Sequence of chain 7.G:
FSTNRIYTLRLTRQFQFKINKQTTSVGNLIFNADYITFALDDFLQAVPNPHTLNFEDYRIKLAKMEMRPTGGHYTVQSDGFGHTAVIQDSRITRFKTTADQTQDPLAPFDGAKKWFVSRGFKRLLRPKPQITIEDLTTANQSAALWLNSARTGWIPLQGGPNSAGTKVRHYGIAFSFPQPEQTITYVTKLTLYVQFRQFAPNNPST

Sequence of chain 9.E:
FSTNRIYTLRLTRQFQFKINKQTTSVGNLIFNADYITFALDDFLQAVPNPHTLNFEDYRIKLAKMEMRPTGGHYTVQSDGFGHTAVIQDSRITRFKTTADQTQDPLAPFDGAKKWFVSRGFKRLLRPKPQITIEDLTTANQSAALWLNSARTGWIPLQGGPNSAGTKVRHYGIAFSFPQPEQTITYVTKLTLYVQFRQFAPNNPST

The small molecule below binds the protein below.
Small molecule (SMILES): Cc1cn([C@H]2C[C@H](O)[C@@H](CO[P](=O)(O)O[C@H]3C[C@H](n4cnc5c(=O)[nH]c(N)nc54)O[C@@H]3CO[P](=O)(O)O[C@H]3C[C@H](n4ccc(N)nc4=O)O[C@@H]3COP(=O)=O)O2)c(=O)[nH]c1=O

Sequence of chain 9.I:
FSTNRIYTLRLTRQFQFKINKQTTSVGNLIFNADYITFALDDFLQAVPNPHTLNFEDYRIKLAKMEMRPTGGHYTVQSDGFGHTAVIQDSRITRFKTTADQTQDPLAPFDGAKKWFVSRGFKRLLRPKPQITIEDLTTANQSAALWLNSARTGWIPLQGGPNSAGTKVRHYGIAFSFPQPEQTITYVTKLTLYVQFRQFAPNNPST

Binding-site contacts:
Ligand atom C6 contacts residue LYS173 of chain 9.I at 3.9 Å.
Ligand atom N7 contacts residue TYR244 of chain 9.I at 3.9 Å.
Ligand atom P contacts residue LYS165 of chain 9.E at 3.9 Å.
Ligand atom O3' contacts residue LYS112 of chain 9.I at 3.2 Å.
Ligand atom N7 contacts residue LEU175 of chain 9.I at 4.0 Å.
Ligand atom OP1 contacts residue LYS164 of chain 9.E at 3.4 Å.
Ligand atom C5 contacts residue LYS115 of chain 9.I at 3.7 Å.
Ligand atom N7 contacts residue LYS115 of chain 9.I at 2.9 Å (salt-bridge).
Ligand atom C6 contacts residue LEU175 of chain 9.I at 3.7 Å (hydrophobic).
Ligand atom C7 contacts residue PHE52 of chain 7.G at 3.9 Å (hydrophobic).
Ligand atom OP2 contacts residue LYS165 of chain 9.E at 3.1 Å (salt-bridge).
Ligand atom O6 contacts residue LYS115 of chain 9.I at 3.4 Å (salt-bridge).
Ligand atom N9 contacts residue LEU175 of chain 9.I at 3.8 Å.
Ligand atom C8 contacts residue LYS115 of chain 9.I at 4.0 Å.
Ligand atom N3 contacts residue THR59 of chain 9.I at 3.4 Å (h-bond).
Ligand atom O6 contacts residue LYS173 of chain 9.I at 2.9 Å (salt-bridge).
Ligand atom C6 contacts residue LYS115 of chain 9.I at 3.9 Å.
Ligand atom P contacts residue ARG61 of chain 9.I at 3.7 Å.
Ligand atom C2 contacts residue THR59 of chain 9.I at 3.5 Å.
Ligand atom O6 contacts residue LEU175 of chain 9.I at 3.9 Å.
Ligand atom C5 contacts residue LYS173 of chain 9.I at 3.8 Å.
Ligand atom C8 contacts residue LEU175 of chain 9.I at 3.9 Å (hydrophobic).
Ligand atom C4 contacts residue LEU175 of chain 9.I at 3.8 Å (hydrophobic).
Ligand atom OP2 contacts residue ARG61 of chain 9.I at 2.8 Å (salt-bridge).
Ligand atom N4 contacts residue LYS173 of chain 9.I at 3.7 Å.
Ligand atom O2 contacts residue GLN246 of chain 9.I at 2.6 Å (h-bond).
Ligand atom C2' contacts residue TYR244 of chain 9.I at 3.7 Å (hydrophobic).
Ligand atom OP1 contacts residue ALA163 of chain 9.E at 3.9 Å.
Ligand atom O5' contacts residue TYR244 of chain 9.I at 3.9 Å.
Ligand atom OP2 contacts residue TYR244 of chain 9.I at 3.1 Å (h-bond).
Ligand atom C8 contacts residue TYR244 of chain 9.I at 3.2 Å (hydrophobic).
Ligand atom OP1 contacts residue LYS165 of chain 9.E at 2.8 Å (salt-bridge).
Ligand atom C2 contacts residue GLN246 of chain 9.I at 3.8 Å.
Ligand atom O2 contacts residue THR59 of chain 9.I at 3.4 Å (h-bond).
Ligand atom C5 contacts residue LEU175 of chain 9.I at 3.9 Å (hydrophobic).
Ligand atom OP2 contacts residue LYS115 of chain 9.I at 3.9 Å.
Ligand atom OP1 contacts residue PHE52 of chain 7.G at 3.0 Å (h-bond).
Ligand atom C5' contacts residue LEU113 of chain 9.I at 4.0 Å (hydrophobic).
Ligand atom O4 contacts residue ARG56 of chain 7.G at 3.1 Å (salt-bridge).
Ligand atom O3' contacts residue ARG61 of chain 9.I at 4.0 Å.